Sequence of chain 1.G:
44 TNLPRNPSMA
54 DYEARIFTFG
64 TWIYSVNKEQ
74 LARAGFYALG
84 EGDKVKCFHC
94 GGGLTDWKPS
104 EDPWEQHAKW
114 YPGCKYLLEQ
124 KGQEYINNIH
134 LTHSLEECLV

Binding-site contacts:
Ligand atom CAY contacts residue GLY96 of chain 1.G at 2.9 Å.
Ligand atom CB contacts residue GLU104 of chain 1.G at 3.1 Å.
Ligand atom OAH contacts residue THR98 of chain 1.G at 2.9 Å (h-bond).
Ligand atom CAB contacts residue GLU104 of chain 1.G at 2.8 Å.
Ligand atom OAG contacts residue THR98 of chain 1.G at 2.9 Å (h-bond).
Ligand atom CAB contacts residue LYS101 of chain 1.G at 4.1 Å.
Ligand atom CAP contacts residue GLY96 of chain 1.G at 3.8 Å.
Ligand atom CB contacts residue TRP100 of chain 1.G at 4.0 Å (hydrophobic).
Ligand atom O contacts residue TRP113 of chain 1.G at 3.2 Å.
Ligand atom OAH contacts residue LEU97 of chain 1.G at 3.4 Å.
Ligand atom CBG contacts residue GLY96 of chain 1.G at 2.9 Å.
Ligand atom CAA contacts residue GLN109 of chain 1.G at 3.8 Å.
Ligand atom CAS contacts residue TYR114 of chain 1.G at 3.7 Å (hydrophobic).
Ligand atom CAY contacts residue THR98 of chain 1.G at 4.0 Å.
Ligand atom NAV contacts residue GLY96 of chain 1.G at 3.0 Å (h-bond).
Ligand atom CA contacts residue GLU104 of chain 1.G at 3.9 Å.
Ligand atom CAT contacts residue TYR114 of chain 1.G at 3.6 Å (hydrophobic).
Ligand atom CBE contacts residue TRP113 of chain 1.G at 4.1 Å (hydrophobic).
Ligand atom NAV contacts residue TYR114 of chain 1.G at 4.1 Å.
Ligand atom N contacts residue GLU104 of chain 1.G at 3.1 Å (salt-bridge).
Ligand atom CB contacts residue THR98 of chain 1.G at 3.5 Å.
Ligand atom CAZ contacts residue LEU97 of chain 1.G at 3.8 Å (hydrophobic).
Ligand atom NBH contacts residue LEU97 of chain 1.G at 3.8 Å.
Ligand atom OAI contacts residue ASP99 of chain 1.G at 4.0 Å.
Ligand atom CAA contacts residue GLU104 of chain 1.G at 3.8 Å.
Ligand atom NAW contacts residue THR98 of chain 1.G at 3.5 Å (h-bond).
Ligand atom CBD contacts residue TRP113 of chain 1.G at 3.8 Å (hydrophobic).
Ligand atom OAG contacts residue LEU97 of chain 1.G at 4.0 Å.
Ligand atom OAG contacts residue GLY96 of chain 1.G at 3.6 Å.
Ligand atom CAA contacts residue THR98 of chain 1.G at 3.8 Å.
Ligand atom CBG contacts residue LEU97 of chain 1.G at 4.0 Å (hydrophobic).
Ligand atom CA contacts residue ASP99 of chain 1.G at 3.8 Å.
Ligand atom CBF contacts residue TRP113 of chain 1.G at 4.0 Å (hydrophobic).
Ligand atom CA contacts residue THR98 of chain 1.G at 4.1 Å.
Ligand atom CBG contacts residue TYR114 of chain 1.G at 3.6 Å (hydrophobic).
Ligand atom CB contacts residue ASP99 of chain 1.G at 3.3 Å.
Ligand atom CAP contacts residue THR98 of chain 1.G at 4.0 Å.
Ligand atom CAT contacts residue GLY96 of chain 1.G at 3.9 Å.
Ligand atom C contacts residue TRP113 of chain 1.G at 3.9 Å (hydrophobic).
Ligand atom NBH contacts residue GLY96 of chain 1.G at 3.9 Å.

A small-molecule ligand and the protein it binds are described below.
Small molecule (SMILES): CC[C@H](NC)C(=O)N[C@@H]1C(=O)N2[C@@H](CC[C@@H]1CO)CC[C@H]2C(=O)NCc1ccc(C(C)(C)C)cc1